Binding-site contacts:
Ligand atom CBG contacts residue TYR134 of chain 3.A at 3.4 Å (hydrophobic).
Ligand atom OAA contacts residue TYR134 of chain 3.A at 2.7 Å (h-bond).
Ligand atom CAV contacts residue MET144 of chain 3.A at 3.2 Å (hydrophobic).
Ligand atom CAT contacts residue LEU115 of chain 3.A at 3.7 Å (hydrophobic).
Ligand atom CAP contacts residue HIS105 of chain 3.A at 3.7 Å.
Ligand atom FAK contacts residue PHE112 of chain 3.A at 3.0 Å.
Ligand atom OAB contacts residue MET1 of chain 3.A at 3.2 Å.
Ligand atom CBG contacts residue SER136 of chain 3.A at 3.2 Å.
Ligand atom CBD contacts residue TRP74 of chain 3.A at 3.6 Å (hydrophobic).
Ligand atom CAG contacts residue LEU4 of chain 3.A at 3.2 Å (hydrophobic).
Ligand atom OAD contacts residue ARG116 of chain 3.A at 2.9 Å (salt-bridge).
Ligand atom FAJ contacts residue GLY39 of chain 3.A at 3.2 Å.
Ligand atom OAD contacts residue LEU115 of chain 3.A at 3.5 Å.
Ligand atom OAC contacts residue SER136 of chain 3.A at 3.4 Å (h-bond).
Ligand atom CBH contacts residue LEU115 of chain 3.A at 3.4 Å (hydrophobic).
Ligand atom OAB contacts residue ARG138 of chain 3.A at 3.4 Å (salt-bridge).
Ligand atom CAI contacts residue PHE112 of chain 3.A at 3.6 Å (hydrophobic).
Ligand atom CAD contacts residue LEU148 of chain 3.A at 3.7 Å (hydrophobic).
Ligand atom OAB contacts residue TYR2 of chain 3.A at 3.0 Å (h-bond).
Ligand atom OAA contacts residue SER136 of chain 3.A at 2.3 Å (h-bond).
Ligand atom FAK contacts residue TYR2 of chain 3.A at 3.3 Å.
Ligand atom FAA contacts residue LEU148 of chain 3.A at 3.6 Å.
Ligand atom OAA contacts residue PRO118 of chain 3.A at 3.3 Å.
Ligand atom CAB contacts residue PHE97 of chain 3.A at 3.5 Å (hydrophobic).
Ligand atom OAD contacts residue ARG138 of chain 3.A at 2.9 Å (salt-bridge).
Ligand atom FAA contacts residue LEU152 of chain 3.A at 3.5 Å.
Ligand atom CBH contacts residue ARG138 of chain 3.A at 3.3 Å.
Ligand atom FAE contacts residue PHE112 of chain 3.A at 2.5 Å.
Ligand atom CAX contacts residue PRO118 of chain 3.A at 3.6 Å (hydrophobic).
Ligand atom CBA contacts residue HIS105 of chain 3.A at 3.5 Å.
Ligand atom CAJ contacts residue TYR83 of chain 3.A at 3.4 Å (hydrophobic).
Ligand atom CAJ contacts residue LEU4 of chain 3.A at 3.1 Å (hydrophobic).
Ligand atom FAE contacts residue TYR83 of chain 3.A at 3.4 Å.
Ligand atom CBM contacts residue LEU115 of chain 3.A at 3.4 Å (hydrophobic).
Ligand atom OBF contacts residue TRP74 of chain 3.A at 3.0 Å (h-bond).
Ligand atom CAG contacts residue TYR83 of chain 3.A at 3.0 Å (hydrophobic).
Ligand atom CAW contacts residue MET144 of chain 3.A at 3.0 Å (hydrophobic).
Ligand atom CBI contacts residue LEU4 of chain 3.A at 3.6 Å (hydrophobic).
Ligand atom CBK contacts residue TRP74 of chain 3.A at 3.7 Å (hydrophobic).
Ligand atom OAC contacts residue ARG138 of chain 3.A at 2.9 Å.

A small-molecule ligand and the protein it binds are described below.
Small molecule (SMILES): O=C(O)CCCCN(CCc1cc(F)ccc1OCc1ccc(-c2ccc(C(F)(F)F)cc2)cc1)Cc1ccc(C(=O)O)cc1

Sequence of chain 3.A:
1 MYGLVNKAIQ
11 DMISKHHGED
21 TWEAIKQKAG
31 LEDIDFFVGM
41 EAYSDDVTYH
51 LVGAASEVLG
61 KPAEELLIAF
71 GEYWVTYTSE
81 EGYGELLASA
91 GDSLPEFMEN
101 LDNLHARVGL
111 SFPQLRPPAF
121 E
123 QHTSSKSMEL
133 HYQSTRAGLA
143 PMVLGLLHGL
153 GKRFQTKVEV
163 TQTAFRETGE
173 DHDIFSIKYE